Sequence of chain 1.B:
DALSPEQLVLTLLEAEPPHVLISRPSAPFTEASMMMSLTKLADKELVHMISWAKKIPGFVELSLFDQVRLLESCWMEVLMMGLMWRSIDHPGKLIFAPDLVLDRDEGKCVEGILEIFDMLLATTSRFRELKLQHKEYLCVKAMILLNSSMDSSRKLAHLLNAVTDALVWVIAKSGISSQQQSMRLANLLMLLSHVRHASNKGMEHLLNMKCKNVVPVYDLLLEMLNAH

The protein below binds the small molecule below.
Small molecule (SMILES): C[C@]12CC[C@@H]3c4ccc(O)cc4CC[C@H]3[C@@H]1CC[C@@H]2O

Binding-site contacts:
Ligand atom C1 contacts residue ALA42 of chain 1.B at 4.1 Å (hydrophobic).
Ligand atom C2 contacts residue LEU41 of chain 1.B at 3.9 Å (hydrophobic).
Ligand atom C11 contacts residue LEU38 of chain 1.B at 3.9 Å (hydrophobic).
Ligand atom C18 contacts residue MET76 of chain 1.B at 3.6 Å (hydrophobic).
Ligand atom C16 contacts residue HIS215 of chain 1.B at 3.4 Å.
Ligand atom C17 contacts residue HIS215 of chain 1.B at 3.5 Å.
Ligand atom C17 contacts residue ILE113 of chain 1.B at 4.0 Å (hydrophobic).
Ligand atom C6 contacts residue MET80 of chain 1.B at 3.7 Å (hydrophobic).
Ligand atom O3 contacts residue LEU79 of chain 1.B at 3.5 Å (h-bond).
Ligand atom O17 contacts residue GLY212 of chain 1.B at 4.1 Å.
Ligand atom C2 contacts residue PHE96 of chain 1.B at 4.1 Å (hydrophobic).
Ligand atom C3 contacts residue GLU45 of chain 1.B at 3.5 Å.
Ligand atom C12 contacts residue LEU38 of chain 1.B at 4.0 Å (hydrophobic).
Ligand atom C4 contacts residue PHE96 of chain 1.B at 4.2 Å (hydrophobic).
Ligand atom O17 contacts residue MET35 of chain 1.B at 3.6 Å.
Ligand atom O3 contacts residue ARG86 of chain 1.B at 3.3 Å (salt-bridge).
Ligand atom O3 contacts residue GLU45 of chain 1.B at 2.8 Å (salt-bridge).
Ligand atom C10 contacts residue PHE96 of chain 1.B at 3.8 Å (hydrophobic).
Ligand atom C15 contacts residue ILE116 of chain 1.B at 3.9 Å (hydrophobic).
Ligand atom C7 contacts residue PHE96 of chain 1.B at 4.2 Å (hydrophobic).
Ligand atom C16 contacts residue GLY212 of chain 1.B at 3.9 Å.
Ligand atom C16 contacts residue ILE113 of chain 1.B at 4.1 Å (hydrophobic).
Ligand atom C2 contacts residue GLU45 of chain 1.B at 3.4 Å.
Ligand atom C1 contacts residue PHE96 of chain 1.B at 4.1 Å (hydrophobic).
Ligand atom C18 contacts residue GLY212 of chain 1.B at 4.0 Å.
Ligand atom C16 contacts residue ILE116 of chain 1.B at 3.9 Å (hydrophobic).
Ligand atom C9 contacts residue PHE96 of chain 1.B at 4.2 Å (hydrophobic).
Ligand atom C15 contacts residue GLY212 of chain 1.B at 4.1 Å.
Ligand atom C18 contacts residue LEU216 of chain 1.B at 3.9 Å (hydrophobic).
Ligand atom O17 contacts residue LEU216 of chain 1.B at 3.5 Å.
Ligand atom C5 contacts residue PHE96 of chain 1.B at 3.8 Å (hydrophobic).
Ligand atom C1 contacts residue LEU38 of chain 1.B at 3.7 Å (hydrophobic).
Ligand atom C3 contacts residue LEU79 of chain 1.B at 4.0 Å (hydrophobic).
Ligand atom O17 contacts residue HIS215 of chain 1.B at 2.9 Å (h-bond).
Ligand atom C4 contacts residue LEU83 of chain 1.B at 4.1 Å (hydrophobic).
Ligand atom C17 contacts residue MET35 of chain 1.B at 4.2 Å (hydrophobic).
Ligand atom C4 contacts residue LEU79 of chain 1.B at 3.7 Å (hydrophobic).
Ligand atom C7 contacts residue LEU120 of chain 1.B at 4.0 Å (hydrophobic).
Ligand atom C6 contacts residue LEU83 of chain 1.B at 4.0 Å (hydrophobic).
Ligand atom C3 contacts residue PHE96 of chain 1.B at 4.2 Å (hydrophobic).